Binding-site contacts:
Ligand atom C05 contacts residue MET85 of chain 3.A at 4.1 Å (hydrophobic).
Ligand atom C07 contacts residue PHE104 of chain 3.A at 3.9 Å (hydrophobic).
Ligand atom C06 contacts residue SER103 of chain 3.A at 4.2 Å.
Ligand atom C07 contacts residue SER103 of chain 3.A at 4.0 Å.
Ligand atom C03 contacts residue LEU83 of chain 3.A at 4.0 Å (hydrophobic).
Ligand atom C10 contacts residue PHE422 of chain 3.A at 3.6 Å (hydrophobic).
Ligand atom C17 contacts residue GLU421 of chain 3.A at 3.2 Å.
Ligand atom C03 contacts residue ALA53 of chain 3.A at 3.8 Å (hydrophobic).
Ligand atom C04 contacts residue MET85 of chain 3.A at 4.1 Å (hydrophobic).
Ligand atom C03 contacts residue TRP56 of chain 3.A at 3.9 Å (hydrophobic).
Ligand atom F26 contacts residue VAL60 of chain 3.A at 3.8 Å.
Ligand atom C01 contacts residue ALA53 of chain 3.A at 3.9 Å (hydrophobic).
Ligand atom F26 contacts residue ALA53 of chain 3.A at 3.7 Å.
Ligand atom C05 contacts residue TRP56 of chain 3.A at 3.9 Å (hydrophobic).
Ligand atom C09 contacts residue PHE422 of chain 3.A at 3.4 Å (hydrophobic).
Ligand atom C11 contacts residue TRP56 of chain 3.A at 3.7 Å (hydrophobic).
Ligand atom C03 contacts residue ARG57 of chain 3.A at 4.0 Å.
Ligand atom C01 contacts residue PHE104 of chain 3.A at 3.4 Å (hydrophobic).
Ligand atom C06 contacts residue TRP56 of chain 3.A at 4.0 Å (hydrophobic).
Ligand atom C05 contacts residue PHE104 of chain 3.A at 4.2 Å (hydrophobic).
Ligand atom C02 contacts residue ALA53 of chain 3.A at 3.3 Å (hydrophobic).
Ligand atom C05 contacts residue SER103 of chain 3.A at 3.6 Å.
Ligand atom C02 contacts residue PHE104 of chain 3.A at 3.8 Å (hydrophobic).
Ligand atom F26 contacts residue ARG57 of chain 3.A at 3.2 Å.
Ligand atom F26 contacts residue TRP33 of chain 3.A at 3.9 Å.
Ligand atom C01 contacts residue TRP56 of chain 3.A at 4.0 Å (hydrophobic).
Ligand atom C07 contacts residue ILE48 of chain 3.A at 4.2 Å (hydrophobic).
Ligand atom C17 contacts residue PHE422 of chain 3.A at 4.3 Å (hydrophobic).
Ligand atom O08 contacts residue PHE104 of chain 3.A at 3.7 Å.
Ligand atom C04 contacts residue TRP56 of chain 3.A at 3.9 Å (hydrophobic).
Ligand atom F26 contacts residue LEU83 of chain 3.A at 3.7 Å.
Ligand atom C09 contacts residue TRP56 of chain 3.A at 3.8 Å (hydrophobic).
Ligand atom F26 contacts residue TRP56 of chain 3.A at 4.1 Å.
Ligand atom O08 contacts residue ILE48 of chain 3.A at 3.9 Å.
Ligand atom C09 contacts residue SER103 of chain 3.A at 3.6 Å.
Ligand atom C17 contacts residue TRP56 of chain 3.A at 4.0 Å (hydrophobic).
Ligand atom C06 contacts residue PHE104 of chain 3.A at 3.6 Å (hydrophobic).
Ligand atom C04 contacts residue LEU83 of chain 3.A at 3.9 Å (hydrophobic).
Ligand atom C02 contacts residue TRP56 of chain 3.A at 4.0 Å (hydrophobic).
Ligand atom C16 contacts residue GLU421 of chain 3.A at 3.8 Å.

Sequence of chain 3.A:
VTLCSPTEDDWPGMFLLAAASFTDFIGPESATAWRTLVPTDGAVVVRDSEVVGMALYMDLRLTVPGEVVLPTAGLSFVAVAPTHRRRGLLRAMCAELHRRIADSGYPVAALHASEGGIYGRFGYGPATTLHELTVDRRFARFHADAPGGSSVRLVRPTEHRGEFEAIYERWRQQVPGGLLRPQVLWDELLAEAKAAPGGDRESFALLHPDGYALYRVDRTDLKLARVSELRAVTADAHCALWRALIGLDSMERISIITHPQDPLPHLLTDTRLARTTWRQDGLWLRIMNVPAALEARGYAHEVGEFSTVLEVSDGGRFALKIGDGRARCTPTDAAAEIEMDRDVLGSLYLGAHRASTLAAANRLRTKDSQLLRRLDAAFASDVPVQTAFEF

A protein and the small-molecule ligand that binds it are described below.
Small molecule (SMILES): O=C(CCCN1CCC(O)(c2ccc(Cl)cc2)CC1)c1ccc(F)cc1